Sequence of chain 1.D:
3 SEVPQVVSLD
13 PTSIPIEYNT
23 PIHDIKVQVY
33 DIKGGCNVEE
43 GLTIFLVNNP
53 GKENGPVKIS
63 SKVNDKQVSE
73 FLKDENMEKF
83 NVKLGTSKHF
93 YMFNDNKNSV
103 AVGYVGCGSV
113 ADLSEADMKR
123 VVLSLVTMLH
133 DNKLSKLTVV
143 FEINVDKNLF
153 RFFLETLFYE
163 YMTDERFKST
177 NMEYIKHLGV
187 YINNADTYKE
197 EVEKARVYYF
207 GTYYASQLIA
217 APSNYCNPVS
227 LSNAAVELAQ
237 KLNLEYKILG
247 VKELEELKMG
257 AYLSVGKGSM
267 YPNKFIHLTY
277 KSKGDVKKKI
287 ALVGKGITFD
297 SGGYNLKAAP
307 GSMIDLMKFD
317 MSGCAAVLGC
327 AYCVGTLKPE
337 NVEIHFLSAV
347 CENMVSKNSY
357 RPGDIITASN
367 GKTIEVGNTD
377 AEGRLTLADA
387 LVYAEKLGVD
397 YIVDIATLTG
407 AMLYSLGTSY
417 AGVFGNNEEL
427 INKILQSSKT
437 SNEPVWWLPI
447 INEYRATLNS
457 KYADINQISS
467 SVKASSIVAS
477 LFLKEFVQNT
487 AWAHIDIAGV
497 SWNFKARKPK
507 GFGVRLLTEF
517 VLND

Binding-site contacts:
Ligand atom O15 contacts residue ZN1 of chain 1.GA at 2.0 Å.
Ligand atom C22 contacts residue ASN374 of chain 1.D at 3.7 Å.
Ligand atom O17 contacts residue ZN1 of chain 1.EA at 1.9 Å.
Ligand atom O17 contacts residue CO31 of chain 1.FA at 3.3 Å (h-bond).
Ligand atom C14 contacts residue ZN1 of chain 1.GA at 2.6 Å.
Ligand atom O15 contacts residue ASP296 of chain 1.D at 3.2 Å (salt-bridge).
Ligand atom O20 contacts residue GLY406 of chain 1.D at 3.5 Å (h-bond).
Ligand atom C10 contacts residue ALA494 of chain 1.D at 3.4 Å (hydrophobic).
Ligand atom O20 contacts residue LEU404 of chain 1.D at 3.5 Å (h-bond).
Ligand atom C09 contacts residue LEU409 of chain 1.D at 3.3 Å (hydrophobic).
Ligand atom C11 contacts residue ALA494 of chain 1.D at 3.5 Å (hydrophobic).
Ligand atom C05 contacts residue GLY406 of chain 1.D at 3.4 Å.
Ligand atom N16 contacts residue CO31 of chain 1.FA at 3.0 Å (h-bond).
Ligand atom O17 contacts residue ASP296 of chain 1.D at 2.8 Å (salt-bridge).
Ligand atom O15 contacts residue ASP376 of chain 1.D at 2.8 Å (salt-bridge).
Ligand atom O17 contacts residue ASP316 of chain 1.D at 3.7 Å.
Ligand atom N26 contacts residue ASN374 of chain 1.D at 3.7 Å.
Ligand atom O17 contacts residue ASP376 of chain 1.D at 3.3 Å (salt-bridge).
Ligand atom N16 contacts residue LEU404 of chain 1.D at 3.3 Å (h-bond).
Ligand atom O17 contacts residue LYS291 of chain 1.D at 2.9 Å (salt-bridge).
Ligand atom C14 contacts residue ASP376 of chain 1.D at 3.2 Å.
Ligand atom O20 contacts residue THR405 of chain 1.D at 3.3 Å.
Ligand atom O15 contacts residue LYS303 of chain 1.D at 2.9 Å (salt-bridge).
Ligand atom C12 contacts residue LEU404 of chain 1.D at 3.1 Å (hydrophobic).
Ligand atom C10 contacts residue LEU409 of chain 1.D at 3.4 Å (hydrophobic).
Ligand atom C02 contacts residue GLY406 of chain 1.D at 3.5 Å.
Ligand atom N16 contacts residue ASP376 of chain 1.D at 3.5 Å (salt-bridge).
Ligand atom N16 contacts residue ZN1 of chain 1.EA at 3.0 Å.
Ligand atom C03 contacts residue GLY406 of chain 1.D at 3.5 Å.
Ligand atom N16 contacts residue ZN1 of chain 1.GA at 2.6 Å.
Ligand atom C01 contacts residue GLY406 of chain 1.D at 3.6 Å.
Ligand atom N26 contacts residue ILE464 of chain 1.D at 3.7 Å.
Ligand atom C03 contacts residue LEU404 of chain 1.D at 3.7 Å (hydrophobic).
Ligand atom C06 contacts residue GLY406 of chain 1.D at 3.4 Å.
Ligand atom O17 contacts residue ZN1 of chain 1.GA at 1.9 Å.
Ligand atom N16 contacts residue LYS291 of chain 1.D at 3.2 Å (salt-bridge).
Ligand atom C04 contacts residue GLY406 of chain 1.D at 3.6 Å.
Ligand atom C09 contacts residue MET309 of chain 1.D at 3.5 Å (hydrophobic).
Ligand atom C02 contacts residue LEU404 of chain 1.D at 3.4 Å (hydrophobic).
Ligand atom O17 contacts residue GLU378 of chain 1.D at 2.6 Å (salt-bridge).

This protein binds this small molecule.
Small molecule (SMILES): Nc1ccc(C(=O)N[C@@H](C(=O)NO)c2ccc(-n3cccn3)cc2)cc1